Sequence of chain 14.A:
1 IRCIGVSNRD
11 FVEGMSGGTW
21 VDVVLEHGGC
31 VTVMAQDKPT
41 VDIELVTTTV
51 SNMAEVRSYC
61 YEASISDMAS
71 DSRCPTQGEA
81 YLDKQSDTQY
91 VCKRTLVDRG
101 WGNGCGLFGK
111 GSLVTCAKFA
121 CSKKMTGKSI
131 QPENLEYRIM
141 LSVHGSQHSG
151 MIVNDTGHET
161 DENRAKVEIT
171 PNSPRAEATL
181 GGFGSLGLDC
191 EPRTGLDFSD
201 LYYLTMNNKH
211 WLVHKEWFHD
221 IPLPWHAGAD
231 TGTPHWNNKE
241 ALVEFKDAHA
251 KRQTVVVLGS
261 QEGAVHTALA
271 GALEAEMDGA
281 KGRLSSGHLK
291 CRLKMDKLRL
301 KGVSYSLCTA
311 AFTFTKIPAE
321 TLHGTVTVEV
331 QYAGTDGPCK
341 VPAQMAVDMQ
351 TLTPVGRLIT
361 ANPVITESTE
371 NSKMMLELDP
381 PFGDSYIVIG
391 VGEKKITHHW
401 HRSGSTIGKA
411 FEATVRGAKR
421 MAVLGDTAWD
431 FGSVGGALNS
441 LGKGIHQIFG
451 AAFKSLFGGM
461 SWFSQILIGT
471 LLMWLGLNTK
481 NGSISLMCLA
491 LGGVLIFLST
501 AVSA

Binding-site contacts:
Ligand atom C2 contacts residue THR156 of chain 14.A at 4.2 Å.
Ligand atom C5 contacts residue ASN154 of chain 14.A at 3.7 Å.
Ligand atom O5 contacts residue THR156 of chain 14.A at 3.9 Å.
Ligand atom O6 contacts residue MET151 of chain 14.A at 4.0 Å.
Ligand atom C4 contacts residue ASN154 of chain 14.A at 4.3 Å.
Ligand atom C3 contacts residue THR156 of chain 14.A at 4.5 Å.
Ligand atom C6 contacts residue MET151 of chain 14.A at 4.0 Å (hydrophobic).
Ligand atom N2 contacts residue ASN154 of chain 14.A at 2.9 Å (h-bond).
Ligand atom O7 contacts residue ASN154 of chain 14.A at 4.3 Å.
Ligand atom C7 contacts residue ASN154 of chain 14.A at 3.3 Å.
Ligand atom N2 contacts residue THR156 of chain 14.A at 4.3 Å.
Ligand atom O5 contacts residue ASN154 of chain 14.A at 2.3 Å (h-bond).
Ligand atom O5 contacts residue MET151 of chain 14.A at 3.9 Å.
Ligand atom C8 contacts residue ASN154 of chain 14.A at 2.8 Å.
Ligand atom C3 contacts residue ASN154 of chain 14.A at 3.8 Å.
Ligand atom C5 contacts residue THR156 of chain 14.A at 4.1 Å.
Ligand atom C1 contacts residue THR156 of chain 14.A at 3.2 Å.
Ligand atom C2 contacts residue ASN154 of chain 14.A at 2.5 Å.
Ligand atom C1 contacts residue ASN154 of chain 14.A at 1.4 Å.

A small-molecule ligand and the protein it binds are described below.
Small molecule (SMILES): CC(=O)N[C@@H]1[C@@H](O)[C@H](O)[C@@H](CO)O[C@H]1O